Sequence of chain 1.D:
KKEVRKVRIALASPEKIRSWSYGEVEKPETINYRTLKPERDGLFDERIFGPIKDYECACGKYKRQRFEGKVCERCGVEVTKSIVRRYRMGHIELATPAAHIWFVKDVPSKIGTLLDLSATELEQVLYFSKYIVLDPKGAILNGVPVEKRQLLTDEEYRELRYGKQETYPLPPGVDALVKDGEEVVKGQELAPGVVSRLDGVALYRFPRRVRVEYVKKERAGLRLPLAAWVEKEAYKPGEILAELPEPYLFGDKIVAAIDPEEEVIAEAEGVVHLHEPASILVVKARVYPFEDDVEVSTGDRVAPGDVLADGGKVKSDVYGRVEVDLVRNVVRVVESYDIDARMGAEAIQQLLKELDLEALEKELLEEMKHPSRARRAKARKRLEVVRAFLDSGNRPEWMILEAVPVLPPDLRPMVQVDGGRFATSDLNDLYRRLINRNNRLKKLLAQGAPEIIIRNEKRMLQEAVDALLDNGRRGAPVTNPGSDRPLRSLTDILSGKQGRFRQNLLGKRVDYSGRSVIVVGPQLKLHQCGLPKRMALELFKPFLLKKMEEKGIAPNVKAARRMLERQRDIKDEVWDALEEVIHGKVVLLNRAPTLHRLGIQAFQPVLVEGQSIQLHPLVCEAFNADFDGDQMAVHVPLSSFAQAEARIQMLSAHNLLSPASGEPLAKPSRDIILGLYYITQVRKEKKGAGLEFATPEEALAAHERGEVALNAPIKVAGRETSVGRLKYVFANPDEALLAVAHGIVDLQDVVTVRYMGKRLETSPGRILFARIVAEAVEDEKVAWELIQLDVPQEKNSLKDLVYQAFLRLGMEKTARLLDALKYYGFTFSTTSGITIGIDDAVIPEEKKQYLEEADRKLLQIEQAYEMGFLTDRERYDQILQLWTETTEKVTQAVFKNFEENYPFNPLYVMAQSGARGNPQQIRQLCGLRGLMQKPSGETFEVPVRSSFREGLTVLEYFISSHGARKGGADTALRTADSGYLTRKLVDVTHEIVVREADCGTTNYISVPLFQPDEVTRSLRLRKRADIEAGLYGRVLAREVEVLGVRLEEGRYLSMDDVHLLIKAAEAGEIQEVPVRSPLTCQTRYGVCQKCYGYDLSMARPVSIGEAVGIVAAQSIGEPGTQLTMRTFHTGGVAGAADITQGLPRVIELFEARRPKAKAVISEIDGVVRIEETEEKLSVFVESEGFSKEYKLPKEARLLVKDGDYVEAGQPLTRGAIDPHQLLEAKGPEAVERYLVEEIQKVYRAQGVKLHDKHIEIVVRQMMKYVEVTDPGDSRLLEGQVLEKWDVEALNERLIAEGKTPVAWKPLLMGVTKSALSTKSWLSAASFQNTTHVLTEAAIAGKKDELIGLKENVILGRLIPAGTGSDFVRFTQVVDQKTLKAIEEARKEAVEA

Binding-site contacts:
Ligand atom O5 contacts residue ASN737 of chain 1.D at 3.2 Å (h-bond).
Ligand atom O7 contacts residue ARG557 of chain 1.C at 3.3 Å (salt-bridge).
Ligand atom C3 contacts residue ARG783 of chain 1.D at 3.9 Å.
Ligand atom N1 contacts residue ASN1031 of chain 1.D at 4.2 Å.
Ligand atom C2 contacts residue ARG783 of chain 1.D at 3.0 Å.
Ligand atom C9 contacts residue ASN737 of chain 1.D at 4.3 Å.
Ligand atom O7 contacts residue ARG879 of chain 1.C at 3.1 Å (salt-bridge).
Ligand atom O11 contacts residue ARG783 of chain 1.D at 4.2 Å.
Ligand atom O8 contacts residue GLU685 of chain 1.C at 4.3 Å.
Ligand atom O4 contacts residue ASN737 of chain 1.D at 4.1 Å.
Ligand atom C10 contacts residue ASN1031 of chain 1.D at 3.7 Å.
Ligand atom O11 contacts residue GLY1030 of chain 1.D at 4.0 Å.
Ligand atom O6 contacts residue ARG1029 of chain 1.D at 2.8 Å (salt-bridge).
Ligand atom O11 contacts residue ASN1031 of chain 1.D at 3.5 Å (h-bond).
Ligand atom O7 contacts residue SER878 of chain 1.C at 3.6 Å (h-bond).
Ligand atom O3 contacts residue ASN1031 of chain 1.D at 3.4 Å (h-bond).
Ligand atom P1 contacts residue ARG879 of chain 1.C at 4.0 Å.
Ligand atom O7 contacts residue ARG1029 of chain 1.D at 3.1 Å (salt-bridge).
Ligand atom O8 contacts residue ARG557 of chain 1.C at 3.6 Å (salt-bridge).
Ligand atom C1 contacts residue ARG783 of chain 1.D at 4.3 Å.
Ligand atom C1 contacts residue ARG1029 of chain 1.D at 3.4 Å.
Ligand atom O10 contacts residue ARG783 of chain 1.D at 3.5 Å (salt-bridge).
Ligand atom C11 contacts residue ASN1031 of chain 1.D at 3.3 Å.
Ligand atom P1 contacts residue ARG557 of chain 1.C at 3.6 Å.
Ligand atom O8 contacts residue ASP739 of chain 1.D at 3.9 Å.
Ligand atom O9 contacts residue ARG557 of chain 1.C at 2.9 Å (salt-bridge).
Ligand atom P1 contacts residue ARG1029 of chain 1.D at 3.4 Å.
Ligand atom N2 contacts residue ARG1029 of chain 1.D at 4.4 Å.
Ligand atom P1 contacts residue MG1 of chain 1.M at 3.9 Å.
Ligand atom O4 contacts residue MG1 of chain 1.M at 3.6 Å.
Ligand atom O8 contacts residue ARG1029 of chain 1.D at 3.6 Å (salt-bridge).
Ligand atom O4 contacts residue ASP739 of chain 1.D at 3.4 Å (salt-bridge).
Ligand atom C2 contacts residue ARG1029 of chain 1.D at 3.3 Å.
Ligand atom O3 contacts residue GLN1034 of chain 1.D at 3.5 Å (h-bond).
Ligand atom O8 contacts residue MG1 of chain 1.M at 2.2 Å.
Ligand atom O8 contacts residue ARG879 of chain 1.C at 3.1 Å (salt-bridge).
Ligand atom C10 contacts residue ARG783 of chain 1.D at 4.2 Å.
Ligand atom N2 contacts residue ARG783 of chain 1.D at 2.9 Å (salt-bridge).
Ligand atom C3 contacts residue ARG1029 of chain 1.D at 4.2 Å.
Ligand atom C8 contacts residue ASN1031 of chain 1.D at 4.2 Å.

Sequence of chain 1.C:
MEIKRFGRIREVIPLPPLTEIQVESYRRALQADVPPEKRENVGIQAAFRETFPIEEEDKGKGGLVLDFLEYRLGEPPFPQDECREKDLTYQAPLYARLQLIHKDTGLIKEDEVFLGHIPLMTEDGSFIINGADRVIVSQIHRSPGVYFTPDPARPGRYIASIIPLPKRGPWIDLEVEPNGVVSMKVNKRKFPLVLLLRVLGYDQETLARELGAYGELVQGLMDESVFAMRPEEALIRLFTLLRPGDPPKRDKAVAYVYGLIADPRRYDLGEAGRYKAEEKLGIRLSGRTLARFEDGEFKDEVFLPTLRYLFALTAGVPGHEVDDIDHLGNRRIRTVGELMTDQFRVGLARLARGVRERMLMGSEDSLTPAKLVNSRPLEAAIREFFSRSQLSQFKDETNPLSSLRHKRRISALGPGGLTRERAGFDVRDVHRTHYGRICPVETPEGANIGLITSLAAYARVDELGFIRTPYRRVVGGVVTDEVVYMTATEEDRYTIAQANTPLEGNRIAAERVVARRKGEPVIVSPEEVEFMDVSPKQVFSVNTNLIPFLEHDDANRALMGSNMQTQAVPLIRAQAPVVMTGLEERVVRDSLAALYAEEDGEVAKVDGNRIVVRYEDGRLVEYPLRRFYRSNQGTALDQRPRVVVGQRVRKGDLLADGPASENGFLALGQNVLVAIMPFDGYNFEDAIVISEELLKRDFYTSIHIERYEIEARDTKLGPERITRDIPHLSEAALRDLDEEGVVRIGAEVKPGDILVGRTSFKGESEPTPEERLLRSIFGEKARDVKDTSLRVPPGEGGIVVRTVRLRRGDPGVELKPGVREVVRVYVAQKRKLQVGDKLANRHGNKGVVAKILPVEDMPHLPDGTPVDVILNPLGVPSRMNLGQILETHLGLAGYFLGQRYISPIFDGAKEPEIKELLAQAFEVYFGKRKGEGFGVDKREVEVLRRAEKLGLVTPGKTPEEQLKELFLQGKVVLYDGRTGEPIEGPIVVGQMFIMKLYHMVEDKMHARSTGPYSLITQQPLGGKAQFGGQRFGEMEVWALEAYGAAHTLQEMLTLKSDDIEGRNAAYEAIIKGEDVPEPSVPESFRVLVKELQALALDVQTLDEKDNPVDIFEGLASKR

The protein below binds the small molecule below.
Small molecule (SMILES): CC(=O)O[C@@H]1[C@H](N)[C@@H](OP(=O)(O)O)[C@@]2(C(=O)O)CS[C@@](O)(C(N)=O)[C@@H]1O2